Sequence of chain 1.C:
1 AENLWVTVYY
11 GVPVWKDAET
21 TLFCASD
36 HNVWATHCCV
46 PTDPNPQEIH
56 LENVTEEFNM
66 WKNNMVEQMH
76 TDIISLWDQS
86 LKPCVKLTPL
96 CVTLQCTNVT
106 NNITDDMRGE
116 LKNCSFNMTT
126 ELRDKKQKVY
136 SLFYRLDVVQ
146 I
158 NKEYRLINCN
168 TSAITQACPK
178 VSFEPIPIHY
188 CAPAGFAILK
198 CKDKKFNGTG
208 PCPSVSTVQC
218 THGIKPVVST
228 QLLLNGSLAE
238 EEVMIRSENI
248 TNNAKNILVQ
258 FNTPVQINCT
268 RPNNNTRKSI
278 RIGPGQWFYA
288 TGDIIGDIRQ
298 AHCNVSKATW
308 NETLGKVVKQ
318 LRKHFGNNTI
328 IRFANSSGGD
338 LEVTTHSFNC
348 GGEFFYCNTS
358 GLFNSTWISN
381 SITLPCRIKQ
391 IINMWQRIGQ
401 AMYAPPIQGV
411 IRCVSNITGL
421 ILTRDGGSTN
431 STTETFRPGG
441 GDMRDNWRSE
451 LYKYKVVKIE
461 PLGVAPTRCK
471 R

Binding-site contacts:
Ligand atom C1 contacts residue ASN301 of chain 1.C at 1.5 Å.
Ligand atom O5 contacts residue ASN301 of chain 1.C at 2.4 Å (h-bond).
Ligand atom O7 contacts residue ASN301 of chain 1.C at 4.3 Å.
Ligand atom C8 contacts residue ARG412 of chain 1.C at 3.9 Å.
Ligand atom N2 contacts residue ASN301 of chain 1.C at 2.8 Å (h-bond).
Ligand atom C2 contacts residue ASN301 of chain 1.C at 2.4 Å.
Ligand atom C4 contacts residue ASN301 of chain 1.C at 4.2 Å.
Ligand atom N2 contacts residue HIS299 of chain 1.C at 3.8 Å.
Ligand atom C7 contacts residue ARG412 of chain 1.C at 4.0 Å.
Ligand atom C1 contacts residue HIS299 of chain 1.C at 4.4 Å.
Ligand atom C2 contacts residue HIS299 of chain 1.C at 4.3 Å.
Ligand atom C7 contacts residue THR267 of chain 1.C at 4.4 Å.
Ligand atom C3 contacts residue ASN301 of chain 1.C at 3.7 Å.
Ligand atom C8 contacts residue CYS266 of chain 1.C at 4.0 Å (hydrophobic).
Ligand atom O7 contacts residue ARG412 of chain 1.C at 3.2 Å (salt-bridge).
Ligand atom C3 contacts residue HIS299 of chain 1.C at 4.1 Å.
Ligand atom C5 contacts residue ASN301 of chain 1.C at 3.7 Å.
Ligand atom C8 contacts residue THR267 of chain 1.C at 3.6 Å.
Ligand atom C7 contacts residue ASN265 of chain 1.C at 4.4 Å.
Ligand atom C7 contacts residue ASN301 of chain 1.C at 3.7 Å.
Ligand atom C8 contacts residue ASN265 of chain 1.C at 3.5 Å.

The protein below binds the small molecule below.
Small molecule (SMILES): CC(=O)N[C@H]1[C@H](O[C@H]2[C@H](O)[C@@H](NC(C)=O)CO[C@@H]2CO)O[C@H](CO)[C@@H](O)[C@@H]1O